Binding-site contacts:
Ligand atom C7 contacts residue GLY9 of chain 1.C at 3.6 Å.
Ligand atom C1 contacts residue ASN13 of chain 1.C at 1.4 Å.
Ligand atom O7 contacts residue GLY9 of chain 1.C at 3.7 Å.
Ligand atom O5 contacts residue ASN13 of chain 1.C at 2.3 Å (h-bond).
Ligand atom C4 contacts residue ASN13 of chain 1.C at 4.2 Å.
Ligand atom C8 contacts residue GLY9 of chain 1.C at 3.5 Å.
Ligand atom O7 contacts residue LEU38 of chain 1.C at 4.1 Å.
Ligand atom O7 contacts residue PHE8 of chain 1.C at 4.1 Å.
Ligand atom C3 contacts residue ASN13 of chain 1.C at 3.8 Å.
Ligand atom C7 contacts residue ASN13 of chain 1.C at 4.0 Å.
Ligand atom O7 contacts residue PHE12 of chain 1.C at 4.3 Å.
Ligand atom N2 contacts residue GLY9 of chain 1.C at 4.2 Å.
Ligand atom C8 contacts residue ASN13 of chain 1.C at 4.4 Å.
Ligand atom C5 contacts residue ASN13 of chain 1.C at 3.6 Å.
Ligand atom N2 contacts residue ASN13 of chain 1.C at 3.0 Å (h-bond).
Ligand atom C2 contacts residue ASN13 of chain 1.C at 2.5 Å.

Sequence of chain 1.C:
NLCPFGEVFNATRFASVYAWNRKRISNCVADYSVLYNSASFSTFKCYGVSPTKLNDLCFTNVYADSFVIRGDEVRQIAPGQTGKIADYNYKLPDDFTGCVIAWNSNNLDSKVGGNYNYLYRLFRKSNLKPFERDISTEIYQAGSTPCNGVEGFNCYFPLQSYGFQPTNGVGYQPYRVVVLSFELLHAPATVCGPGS

The protein below binds the small molecule below.
Small molecule (SMILES): CC(=O)N[C@H]1[C@H](O[C@H]2[C@H](O)[C@@H](NC(C)=O)CO[C@@H]2CO)O[C@H](CO)[C@@H](O[C@@H]2O[C@H](CO)[C@@H](O)[C@H](O)[C@@H]2O)[C@@H]1O